Binding-site contacts:
Ligand atom C2 contacts residue A2 of chain 1.S at 3.3 Å.
Ligand atom C5' contacts residue THR21 of chain 2.B at 3.9 Å.
Ligand atom N3 contacts residue A2 of chain 1.S at 3.2 Å (h-bond).
Ligand atom C5 contacts residue A5 of chain 1.S at 3.2 Å.
Ligand atom O4 contacts residue A5 of chain 1.S at 2.7 Å (h-bond).
Ligand atom O4' contacts residue ASN16 of chain 2.B at 3.6 Å (h-bond).
Ligand atom O2' contacts residue VAL38 of chain 1.G at 3.1 Å (h-bond).
Ligand atom C5' contacts residue SER17 of chain 2.B at 3.7 Å.
Ligand atom C2 contacts residue A3 of chain 1.S at 3.8 Å.
Ligand atom O2 contacts residue A1 of chain 1.S at 3.6 Å (h-bond).
Ligand atom C4 contacts residue A5 of chain 1.S at 3.0 Å.
Ligand atom O4' contacts residue VAL19 of chain 2.B at 3.8 Å.
Ligand atom O4' contacts residue VAL38 of chain 1.G at 3.7 Å.
Ligand atom O2' contacts residue THR36 of chain 1.CA at 3.1 Å.
Ligand atom OP1 contacts residue SER17 of chain 2.B at 3.4 Å.
Ligand atom C4' contacts residue VAL19 of chain 2.B at 3.5 Å (hydrophobic).
Ligand atom O3' contacts residue ALA40 of chain 1.G at 3.5 Å.
Ligand atom C1' contacts residue VAL38 of chain 1.G at 3.6 Å (hydrophobic).
Ligand atom N3 contacts residue A3 of chain 1.S at 3.6 Å (h-bond).
Ligand atom O2 contacts residue VAL38 of chain 1.G at 3.7 Å.
Ligand atom C1' contacts residue VAL38 of chain 1.CA at 3.5 Å (hydrophobic).
Ligand atom O2' contacts residue SER155 of chain 1.G at 3.8 Å.
Ligand atom C6 contacts residue VAL38 of chain 1.CA at 3.6 Å (hydrophobic).
Ligand atom N3 contacts residue A4 of chain 1.S at 3.6 Å.
Ligand atom O4 contacts residue A2 of chain 1.S at 3.7 Å.
Ligand atom O4 contacts residue A1 of chain 1.S at 3.9 Å.
Ligand atom OP2 contacts residue ARG79 of chain 1.G at 3.4 Å (salt-bridge).
Ligand atom C4 contacts residue A4 of chain 1.S at 3.7 Å.
Ligand atom OP2 contacts residue SER17 of chain 2.B at 3.3 Å.
Ligand atom OP1 contacts residue ARG79 of chain 1.G at 3.7 Å.
Ligand atom O4 contacts residue A3 of chain 1.S at 3.5 Å (h-bond).
Ligand atom O2 contacts residue A2 of chain 1.S at 3.0 Å.
Ligand atom O3' contacts residue SER155 of chain 1.G at 3.8 Å.
Ligand atom O2 contacts residue A3 of chain 1.S at 3.8 Å.
Ligand atom P contacts residue SER17 of chain 2.B at 3.8 Å.
Ligand atom O2 contacts residue A6 of chain 1.S at 3.5 Å (h-bond).
Ligand atom N1 contacts residue VAL38 of chain 1.CA at 3.8 Å.
Ligand atom OP1 contacts residue SER155 of chain 1.G at 2.1 Å (h-bond).
Ligand atom P contacts residue SER155 of chain 1.G at 3.4 Å.
Ligand atom O4 contacts residue A4 of chain 1.S at 3.6 Å (h-bond).

Sequence of chain 1.CA:
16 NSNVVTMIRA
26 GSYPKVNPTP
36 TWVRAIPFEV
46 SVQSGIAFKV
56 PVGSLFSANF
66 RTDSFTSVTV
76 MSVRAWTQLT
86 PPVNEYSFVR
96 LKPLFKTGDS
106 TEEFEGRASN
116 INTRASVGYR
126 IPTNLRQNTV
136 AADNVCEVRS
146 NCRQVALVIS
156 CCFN

This protein binds this small molecule.
Small molecule (SMILES): O=c1ccn([C@@H]2O[C@H](CO[P](=O)(O)O[C@H]3[C@@H](O)[C@H](n4ccc(=O)[nH]c4=O)O[C@@H]3CO[P](=O)(O)O[C@H]3[C@@H](O)[C@H](n4ccc(=O)[nH]c4=O)O[C@@H]3CO[P](=O)(O)O[C@H]3[C@@H](O)[C@H](n4ccc(=O)[nH]c4=O)O[C@@H]3CO[P](=O)(O)O[C@H]3[C@@H](O)[C@H](n4ccc(=O)[nH]c4=O)O[C@@H]3CO[P](=O)(O)O[C@H]3[C@@H](O)[C@H](n4ccc(=O)[nH]c4=O)O[C@@H]3CO[P](=O)(O)O[C@H]3[C@@H](O)[C@H](n4ccc(=O)[nH]c4=O)O[C@@H]3CO[P](=O)(O)O[C@H]3[C@@H](O)[C@H](n4ccc(=O)[nH]c4=O)O[C@@H]3COP(=O)=O)[C@@H](O)[C@H]2O)c(=O)[nH]1

Sequence of chain 1.G:
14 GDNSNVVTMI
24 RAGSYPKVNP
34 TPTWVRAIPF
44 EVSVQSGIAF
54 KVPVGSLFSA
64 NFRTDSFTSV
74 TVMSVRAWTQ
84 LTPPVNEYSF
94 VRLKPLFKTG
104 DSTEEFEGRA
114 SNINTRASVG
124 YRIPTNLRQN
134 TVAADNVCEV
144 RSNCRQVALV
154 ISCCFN

Sequence of chain 2.B:
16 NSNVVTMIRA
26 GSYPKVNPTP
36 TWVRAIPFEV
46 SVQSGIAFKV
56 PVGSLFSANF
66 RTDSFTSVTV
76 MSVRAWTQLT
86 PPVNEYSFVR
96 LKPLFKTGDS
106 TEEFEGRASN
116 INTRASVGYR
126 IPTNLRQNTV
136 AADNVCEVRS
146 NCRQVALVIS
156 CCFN